Binding-site contacts:
Ligand atom C5 contacts residue ASN359 of chain 1.D at 3.8 Å.
Ligand atom C4 contacts residue ASN370 of chain 1.D at 4.2 Å.
Ligand atom O5 contacts residue GLN352 of chain 1.D at 4.4 Å.
Ligand atom C7 contacts residue ASN370 of chain 1.D at 3.2 Å.
Ligand atom O5 contacts residue ASN359 of chain 1.D at 2.8 Å (h-bond).
Ligand atom N2 contacts residue ASN370 of chain 1.D at 2.9 Å (h-bond).
Ligand atom C1 contacts residue ASN370 of chain 1.D at 1.4 Å.
Ligand atom C8 contacts residue VAL392 of chain 1.D at 4.4 Å (hydrophobic).
Ligand atom O7 contacts residue ASN370 of chain 1.D at 3.2 Å (h-bond).
Ligand atom O6 contacts residue ASN359 of chain 1.D at 4.0 Å.
Ligand atom C3 contacts residue ASN370 of chain 1.D at 3.8 Å.
Ligand atom C5 contacts residue ASN370 of chain 1.D at 3.7 Å.
Ligand atom C1 contacts residue ASN359 of chain 1.D at 3.7 Å.
Ligand atom C2 contacts residue ASN370 of chain 1.D at 2.4 Å.
Ligand atom O5 contacts residue ASN370 of chain 1.D at 2.4 Å (h-bond).
Ligand atom C8 contacts residue ASN370 of chain 1.D at 4.4 Å.
Ligand atom C6 contacts residue ASN359 of chain 1.D at 3.5 Å.

Sequence of chain 1.D:
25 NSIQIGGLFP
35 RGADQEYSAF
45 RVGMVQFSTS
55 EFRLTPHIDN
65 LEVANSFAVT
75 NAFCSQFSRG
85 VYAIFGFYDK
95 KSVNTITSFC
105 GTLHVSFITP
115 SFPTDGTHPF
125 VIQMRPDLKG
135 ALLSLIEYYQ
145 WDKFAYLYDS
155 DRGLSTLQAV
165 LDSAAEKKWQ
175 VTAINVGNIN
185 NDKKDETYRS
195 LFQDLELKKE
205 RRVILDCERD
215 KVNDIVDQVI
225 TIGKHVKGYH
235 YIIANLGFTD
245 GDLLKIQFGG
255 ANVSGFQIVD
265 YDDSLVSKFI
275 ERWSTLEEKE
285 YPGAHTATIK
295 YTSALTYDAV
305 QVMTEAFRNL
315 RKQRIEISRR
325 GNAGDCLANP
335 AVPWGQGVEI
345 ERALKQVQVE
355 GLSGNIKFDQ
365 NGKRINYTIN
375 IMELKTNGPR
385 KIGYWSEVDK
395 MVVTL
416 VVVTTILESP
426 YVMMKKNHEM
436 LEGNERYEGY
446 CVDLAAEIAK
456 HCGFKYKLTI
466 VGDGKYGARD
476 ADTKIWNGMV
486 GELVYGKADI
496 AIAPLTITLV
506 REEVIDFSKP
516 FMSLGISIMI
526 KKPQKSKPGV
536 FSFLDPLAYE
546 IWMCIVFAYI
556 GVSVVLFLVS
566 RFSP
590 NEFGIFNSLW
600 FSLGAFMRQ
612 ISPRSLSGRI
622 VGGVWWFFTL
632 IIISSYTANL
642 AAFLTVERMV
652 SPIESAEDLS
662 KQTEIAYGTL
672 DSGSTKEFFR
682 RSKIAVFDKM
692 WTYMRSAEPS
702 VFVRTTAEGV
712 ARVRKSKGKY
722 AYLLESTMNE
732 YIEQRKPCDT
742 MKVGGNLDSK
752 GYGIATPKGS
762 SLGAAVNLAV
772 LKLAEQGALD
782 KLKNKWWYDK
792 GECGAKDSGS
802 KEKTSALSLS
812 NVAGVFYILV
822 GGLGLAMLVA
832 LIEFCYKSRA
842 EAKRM

A small-molecule ligand and the protein it binds are described below.
Small molecule (SMILES): CC(=O)N[C@@H]1[C@@H](O)[C@H](O)[C@@H](CO)O[C@H]1O